The small molecule below binds the protein below.
Small molecule (SMILES): Cc1ccc(-n2nc(C(C)(C)C)cc2NC(=O)Nc2ccc(OCCN3CCOCC3)c3ccccc23)cc1

Binding-site contacts:
Ligand atom C33 contacts residue MET108 of chain 2.B at 3.7 Å (hydrophobic).
Ligand atom C10 contacts residue ASP169 of chain 2.B at 3.8 Å.
Ligand atom C1 contacts residue ASP169 of chain 2.B at 3.3 Å.
Ligand atom O41 contacts residue VAL40 of chain 2.B at 3.7 Å.
Ligand atom C34 contacts residue ALA53 of chain 2.B at 3.8 Å (hydrophobic).
Ligand atom C48 contacts residue MET111 of chain 2.B at 3.7 Å (hydrophobic).
Ligand atom C46 contacts residue MET111 of chain 2.B at 3.8 Å (hydrophobic).
Ligand atom C1 contacts residue GLU73 of chain 2.B at 3.2 Å.
Ligand atom O1 contacts residue ILE86 of chain 2.B at 3.6 Å.
Ligand atom C32 contacts residue LYS55 of chain 2.B at 3.8 Å.
Ligand atom O1 contacts residue LEU168 of chain 2.B at 3.3 Å.
Ligand atom C46 contacts residue GLU109 of chain 2.B at 3.8 Å.
Ligand atom N2 contacts residue GLU73 of chain 2.B at 2.8 Å (salt-bridge).
Ligand atom N2 contacts residue ASP169 of chain 2.B at 3.7 Å.
Ligand atom C3 contacts residue ILE86 of chain 2.B at 3.8 Å (hydrophobic).
Ligand atom N9 contacts residue ASP169 of chain 2.B at 3.7 Å.
Ligand atom C8 contacts residue ASP169 of chain 2.B at 3.5 Å.
Ligand atom C32 contacts residue LEU106 of chain 2.B at 3.7 Å (hydrophobic).
Ligand atom C34 contacts residue MET108 of chain 2.B at 3.6 Å (hydrophobic).
Ligand atom C14 contacts residue LEU77 of chain 2.B at 3.7 Å (hydrophobic).
Ligand atom C33 contacts residue ALA53 of chain 2.B at 3.5 Å (hydrophobic).
Ligand atom C25 contacts residue ARG69 of chain 2.B at 3.4 Å.
Ligand atom O47 contacts residue LEU110 of chain 2.B at 3.6 Å.
Ligand atom N9 contacts residue GLU73 of chain 2.B at 2.8 Å (salt-bridge).
Ligand atom C31 contacts residue ILE86 of chain 2.B at 3.5 Å (hydrophobic).
Ligand atom C4 contacts residue ILE86 of chain 2.B at 3.6 Å (hydrophobic).
Ligand atom C21 contacts residue GLU73 of chain 2.B at 3.7 Å.
Ligand atom C42 contacts residue PHE170 of chain 2.B at 3.5 Å (hydrophobic).
Ligand atom C45 contacts residue ALA53 of chain 2.B at 3.8 Å (hydrophobic).
Ligand atom O47 contacts residue MET111 of chain 2.B at 2.8 Å (h-bond).
Ligand atom C33 contacts residue LYS55 of chain 2.B at 3.8 Å.
Ligand atom C20 contacts residue GLU73 of chain 2.B at 3.8 Å.
Ligand atom C24 contacts residue GLU73 of chain 2.B at 3.6 Å.
Ligand atom N12 contacts residue ASP169 of chain 2.B at 3.5 Å.
Ligand atom C14 contacts residue ASP169 of chain 2.B at 3.8 Å.
Ligand atom C24 contacts residue ASP169 of chain 2.B at 3.5 Å.
Ligand atom C7 contacts residue PHE170 of chain 2.B at 3.5 Å (hydrophobic).
Ligand atom O1 contacts residue ASP169 of chain 2.B at 3.0 Å (salt-bridge).
Ligand atom C33 contacts residue LEU106 of chain 2.B at 3.6 Å (hydrophobic).
Ligand atom N11 contacts residue ASP169 of chain 2.B at 3.5 Å.

Sequence of chain 2.B:
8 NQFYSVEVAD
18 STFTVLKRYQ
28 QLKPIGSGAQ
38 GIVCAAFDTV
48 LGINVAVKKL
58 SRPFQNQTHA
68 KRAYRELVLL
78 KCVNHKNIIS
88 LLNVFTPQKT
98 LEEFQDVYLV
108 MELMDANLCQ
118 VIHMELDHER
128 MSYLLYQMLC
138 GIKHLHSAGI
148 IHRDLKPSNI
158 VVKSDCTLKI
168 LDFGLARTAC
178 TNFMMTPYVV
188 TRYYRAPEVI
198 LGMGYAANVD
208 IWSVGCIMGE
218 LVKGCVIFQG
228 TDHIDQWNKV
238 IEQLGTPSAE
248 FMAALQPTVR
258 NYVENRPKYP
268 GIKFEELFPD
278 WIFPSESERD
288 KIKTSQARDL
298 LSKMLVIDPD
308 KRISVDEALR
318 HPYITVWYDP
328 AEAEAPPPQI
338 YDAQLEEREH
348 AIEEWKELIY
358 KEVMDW